Binding-site contacts:
Ligand atom N2 contacts residue THR255 of chain 1.A at 4.4 Å.
Ligand atom C1 contacts residue THR255 of chain 1.A at 3.4 Å.
Ligand atom C3 contacts residue ASN253 of chain 1.A at 3.7 Å.
Ligand atom O5 contacts residue THR255 of chain 1.A at 3.9 Å.
Ligand atom C2 contacts residue THR255 of chain 1.A at 4.3 Å.
Ligand atom C2 contacts residue ASN253 of chain 1.A at 2.3 Å.
Ligand atom C1 contacts residue ASN253 of chain 1.A at 1.4 Å.
Ligand atom C8 contacts residue THR239 of chain 1.A at 3.7 Å.
Ligand atom C3 contacts residue THR255 of chain 1.A at 4.5 Å.
Ligand atom N2 contacts residue ASN253 of chain 1.A at 2.8 Å (h-bond).
Ligand atom C8 contacts residue MET240 of chain 1.A at 4.0 Å (hydrophobic).
Ligand atom O5 contacts residue ASN253 of chain 1.A at 2.4 Å (h-bond).
Ligand atom C8 contacts residue ASN253 of chain 1.A at 4.5 Å.
Ligand atom O7 contacts residue ASN253 of chain 1.A at 3.5 Å (h-bond).
Ligand atom C5 contacts residue ASN253 of chain 1.A at 3.6 Å.
Ligand atom C7 contacts residue ASN253 of chain 1.A at 3.4 Å.
Ligand atom C4 contacts residue ASN253 of chain 1.A at 4.1 Å.
Ligand atom C5 contacts residue THR255 of chain 1.A at 3.9 Å.

Sequence of chain 1.A:
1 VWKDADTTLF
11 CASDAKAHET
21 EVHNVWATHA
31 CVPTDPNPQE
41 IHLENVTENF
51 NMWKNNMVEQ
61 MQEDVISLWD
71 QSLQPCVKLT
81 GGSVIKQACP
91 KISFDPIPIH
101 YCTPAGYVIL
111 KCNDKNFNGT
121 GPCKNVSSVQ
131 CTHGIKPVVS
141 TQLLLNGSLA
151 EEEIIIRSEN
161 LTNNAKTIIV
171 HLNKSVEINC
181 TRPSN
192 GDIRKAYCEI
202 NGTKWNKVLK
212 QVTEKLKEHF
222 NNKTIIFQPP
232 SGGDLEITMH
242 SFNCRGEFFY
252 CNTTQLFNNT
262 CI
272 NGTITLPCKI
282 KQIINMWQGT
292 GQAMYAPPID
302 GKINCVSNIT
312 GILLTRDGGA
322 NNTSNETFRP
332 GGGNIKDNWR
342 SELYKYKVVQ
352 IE

A protein and the small-molecule ligand that binds it are described below.
Small molecule (SMILES): CC(=O)N[C@@H]1[C@@H](O)[C@H](O)[C@@H](CO)O[C@H]1O